Sequence of chain 1.A:
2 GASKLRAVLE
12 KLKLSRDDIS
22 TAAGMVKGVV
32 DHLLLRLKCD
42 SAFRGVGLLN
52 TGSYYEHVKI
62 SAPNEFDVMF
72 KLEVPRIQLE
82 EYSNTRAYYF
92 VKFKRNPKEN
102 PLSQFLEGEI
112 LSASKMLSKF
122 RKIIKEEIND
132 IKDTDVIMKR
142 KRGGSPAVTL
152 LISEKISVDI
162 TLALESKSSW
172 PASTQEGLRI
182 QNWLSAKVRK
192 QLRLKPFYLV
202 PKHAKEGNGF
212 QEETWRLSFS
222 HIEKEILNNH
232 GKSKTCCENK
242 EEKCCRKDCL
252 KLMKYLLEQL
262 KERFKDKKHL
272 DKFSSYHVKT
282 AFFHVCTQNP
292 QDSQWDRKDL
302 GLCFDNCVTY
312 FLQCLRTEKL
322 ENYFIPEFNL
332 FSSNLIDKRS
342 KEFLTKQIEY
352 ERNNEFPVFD

This protein binds this small molecule.
Small molecule (SMILES): O=C(O)Cn1c(-c2cscn2)nc2ccccc21

Binding-site contacts:
Ligand atom C2 contacts residue ASN323 of chain 1.A at 3.4 Å.
Ligand atom C1 contacts residue ASN323 of chain 1.A at 3.5 Å.
Ligand atom C5 contacts residue ARG217 of chain 1.A at 3.5 Å.
Ligand atom N1 contacts residue ARG217 of chain 1.A at 3.5 Å (salt-bridge).
Ligand atom O2 contacts residue ARG217 of chain 1.A at 2.9 Å (salt-bridge).
Ligand atom C6 contacts residue LEU331 of chain 1.A at 3.8 Å (hydrophobic).
Ligand atom C10 contacts residue ARG217 of chain 1.A at 4.0 Å.
Ligand atom C1 contacts residue ARG217 of chain 1.A at 3.6 Å.
Ligand atom C2 contacts residue ARG217 of chain 1.A at 3.8 Å.
Ligand atom N2 contacts residue ARG217 of chain 1.A at 3.5 Å (salt-bridge).
Ligand atom C12 contacts residue SER275 of chain 1.A at 3.4 Å.
Ligand atom S1 contacts residue SER275 of chain 1.A at 3.1 Å (h-bond).
Ligand atom N2 contacts residue TYR277 of chain 1.A at 3.5 Å.
Ligand atom C1 contacts residue PHE329 of chain 1.A at 4.0 Å (hydrophobic).
Ligand atom C2 contacts residue LEU218 of chain 1.A at 3.4 Å (hydrophobic).
Ligand atom C1 contacts residue ALA88 of chain 1.A at 4.2 Å (hydrophobic).
Ligand atom C3 contacts residue ASN323 of chain 1.A at 3.8 Å.
Ligand atom C8 contacts residue TYR277 of chain 1.A at 3.7 Å (hydrophobic).
Ligand atom N3 contacts residue TYR277 of chain 1.A at 3.6 Å.
Ligand atom C6 contacts residue ASN323 of chain 1.A at 4.0 Å.
Ligand atom N1 contacts residue LEU331 of chain 1.A at 3.8 Å.
Ligand atom C3 contacts residue LEU218 of chain 1.A at 3.5 Å (hydrophobic).
Ligand atom C4 contacts residue ARG217 of chain 1.A at 3.6 Å.
Ligand atom C4 contacts residue TYR277 of chain 1.A at 3.8 Å (hydrophobic).
Ligand atom C5 contacts residue LEU331 of chain 1.A at 3.9 Å (hydrophobic).
Ligand atom C3 contacts residue ARG217 of chain 1.A at 3.8 Å.
Ligand atom N1 contacts residue TYR277 of chain 1.A at 4.0 Å.
Ligand atom C12 contacts residue TYR277 of chain 1.A at 3.5 Å (hydrophobic).
Ligand atom C9 contacts residue ARG217 of chain 1.A at 3.9 Å.
Ligand atom O2 contacts residue VAL201 of chain 1.A at 4.2 Å.
Ligand atom C11 contacts residue TYR277 of chain 1.A at 4.1 Å (hydrophobic).
Ligand atom O1 contacts residue SER219 of chain 1.A at 3.2 Å (h-bond).
Ligand atom C8 contacts residue ARG217 of chain 1.A at 4.0 Å.
Ligand atom C10 contacts residue TYR277 of chain 1.A at 3.5 Å (hydrophobic).
Ligand atom C3 contacts residue TYR277 of chain 1.A at 4.0 Å (hydrophobic).
Ligand atom C6 contacts residue PHE329 of chain 1.A at 3.5 Å (hydrophobic).
Ligand atom C7 contacts residue ARG217 of chain 1.A at 3.5 Å.
Ligand atom C5 contacts residue TYR277 of chain 1.A at 4.1 Å (hydrophobic).
Ligand atom C6 contacts residue ARG217 of chain 1.A at 3.7 Å.
Ligand atom C7 contacts residue TYR277 of chain 1.A at 3.6 Å (hydrophobic).